Sequence of chain 1.B:
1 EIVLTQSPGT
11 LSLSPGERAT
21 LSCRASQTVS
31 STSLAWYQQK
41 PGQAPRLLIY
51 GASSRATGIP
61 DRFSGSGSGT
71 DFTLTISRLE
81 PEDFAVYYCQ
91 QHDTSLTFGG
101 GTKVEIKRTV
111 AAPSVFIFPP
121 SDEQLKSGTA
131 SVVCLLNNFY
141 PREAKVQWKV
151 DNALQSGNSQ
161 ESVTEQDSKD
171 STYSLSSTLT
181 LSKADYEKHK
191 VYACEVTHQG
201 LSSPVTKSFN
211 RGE

Binding-site contacts:
Ligand atom C8 contacts residue TYR50 of chain 1.B at 3.9 Å (hydrophobic).
Ligand atom C3 contacts residue THR57 of chain 1.B at 4.2 Å.
Ligand atom O6 contacts residue TYR50 of chain 1.B at 3.5 Å (h-bond).
Ligand atom O6 contacts residue TYR100 of chain 1.A at 4.0 Å.
Ligand atom O2 contacts residue THR57 of chain 1.B at 3.8 Å.
Ligand atom C7 contacts residue ASN25 of chain 1.C at 3.6 Å.
Ligand atom C6 contacts residue TYR32 of chain 1.A at 3.7 Å (hydrophobic).
Ligand atom C1 contacts residue TYR50 of chain 1.B at 3.4 Å (hydrophobic).
Ligand atom C2 contacts residue THR57 of chain 1.B at 4.3 Å.
Ligand atom O4 contacts residue ASP115 of chain 1.A at 3.7 Å.
Ligand atom O2 contacts residue TYR50 of chain 1.B at 2.9 Å (h-bond).
Ligand atom O3 contacts residue THR57 of chain 1.B at 4.2 Å.
Ligand atom O4 contacts residue ARG98 of chain 1.A at 3.9 Å.
Ligand atom O5 contacts residue ASN25 of chain 1.C at 2.3 Å (h-bond).
Ligand atom O7 contacts residue SER55 of chain 1.C at 4.2 Å.
Ligand atom C1 contacts residue ASN25 of chain 1.C at 1.4 Å.
Ligand atom N2 contacts residue TYR100 of chain 1.A at 4.2 Å.
Ligand atom O5 contacts residue TYR100 of chain 1.A at 3.7 Å.
Ligand atom O5 contacts residue TYR100 of chain 1.A at 3.5 Å.
Ligand atom O7 contacts residue GLY21 of chain 1.C at 3.6 Å.
Ligand atom C7 contacts residue GLY21 of chain 1.C at 4.0 Å.
Ligand atom C7 contacts residue PHE24 of chain 1.C at 4.0 Å (hydrophobic).
Ligand atom O3 contacts residue THR57 of chain 1.B at 3.1 Å (h-bond).
Ligand atom C2 contacts residue ASN25 of chain 1.C at 2.5 Å.
Ligand atom C6 contacts residue TYR50 of chain 1.B at 3.5 Å (hydrophobic).
Ligand atom C5 contacts residue ASN25 of chain 1.C at 3.6 Å.
Ligand atom C8 contacts residue PHE24 of chain 1.C at 4.0 Å (hydrophobic).
Ligand atom C2 contacts residue TYR50 of chain 1.B at 3.6 Å (hydrophobic).
Ligand atom C1 contacts residue TYR100 of chain 1.A at 3.5 Å (hydrophobic).
Ligand atom N2 contacts residue GLY21 of chain 1.C at 3.6 Å.
Ligand atom C6 contacts residue TYR100 of chain 1.A at 3.5 Å (hydrophobic).
Ligand atom C3 contacts residue THR57 of chain 1.B at 4.1 Å.
Ligand atom C2 contacts residue TYR100 of chain 1.A at 3.8 Å (hydrophobic).
Ligand atom N2 contacts residue ASN25 of chain 1.C at 2.9 Å (h-bond).
Ligand atom O7 contacts residue PHE20 of chain 1.C at 3.4 Å (h-bond).
Ligand atom C3 contacts residue ASN25 of chain 1.C at 3.8 Å.
Ligand atom C5 contacts residue TYR100 of chain 1.A at 3.9 Å (hydrophobic).
Ligand atom C4 contacts residue ASN25 of chain 1.C at 4.2 Å.
Ligand atom O7 contacts residue PHE24 of chain 1.C at 3.6 Å.
Ligand atom C8 contacts residue ASN25 of chain 1.C at 3.9 Å.

This protein binds this small molecule.
Small molecule (SMILES): CC(=O)N[C@H]1[C@H](O[C@H]2[C@H](O)[C@@H](NC(C)=O)CO[C@@H]2CO[C@@H]2O[C@@H](C)[C@@H](O)[C@@H](O)[C@@H]2O)O[C@H](CO)[C@@H](O)[C@@H]1O

Sequence of chain 1.C:
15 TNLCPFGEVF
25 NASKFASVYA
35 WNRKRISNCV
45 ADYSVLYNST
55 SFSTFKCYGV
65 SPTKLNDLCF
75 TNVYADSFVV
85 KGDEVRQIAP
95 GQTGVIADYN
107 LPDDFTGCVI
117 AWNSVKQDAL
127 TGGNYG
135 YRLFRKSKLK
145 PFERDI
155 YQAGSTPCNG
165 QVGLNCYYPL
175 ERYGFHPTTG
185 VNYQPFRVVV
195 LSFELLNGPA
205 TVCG

Sequence of chain 1.A:
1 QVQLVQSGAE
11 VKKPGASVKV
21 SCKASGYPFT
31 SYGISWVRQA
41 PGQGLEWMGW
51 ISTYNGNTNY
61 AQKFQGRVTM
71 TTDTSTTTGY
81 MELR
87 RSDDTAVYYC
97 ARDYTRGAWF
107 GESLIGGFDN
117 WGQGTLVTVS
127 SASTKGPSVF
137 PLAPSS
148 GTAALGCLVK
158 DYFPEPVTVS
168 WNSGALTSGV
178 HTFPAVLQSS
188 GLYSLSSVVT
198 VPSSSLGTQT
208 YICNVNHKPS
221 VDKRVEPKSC